Binding-site contacts:
Ligand atom C16 contacts residue LEU137 of chain 1.A at 3.4 Å (hydrophobic).
Ligand atom C14 contacts residue LYS36 of chain 1.A at 3.2 Å.
Ligand atom O1 contacts residue LEU13 of chain 1.A at 3.6 Å (h-bond).
Ligand atom N4 contacts residue ALA34 of chain 1.A at 3.9 Å.
Ligand atom C9 contacts residue ALA34 of chain 1.A at 4.1 Å (hydrophobic).
Ligand atom C4 contacts residue LEU13 of chain 1.A at 3.0 Å (hydrophobic).
Ligand atom C1 contacts residue GLY14 of chain 1.A at 3.8 Å.
Ligand atom C13 contacts residue LEU84 of chain 1.A at 4.0 Å (hydrophobic).
Ligand atom C2 contacts residue VAL21 of chain 1.A at 3.8 Å (hydrophobic).
Ligand atom C12 contacts residue VAL21 of chain 1.A at 4.0 Å (hydrophobic).
Ligand atom C12 contacts residue LEU84 of chain 1.A at 3.4 Å (hydrophobic).
Ligand atom N2 contacts residue LEU13 of chain 1.A at 3.9 Å.
Ligand atom C11 contacts residue LEU137 of chain 1.A at 3.7 Å (hydrophobic).
Ligand atom C6 contacts residue ALA87 of chain 1.A at 3.6 Å (hydrophobic).
Ligand atom C17 contacts residue LEU84 of chain 1.A at 3.8 Å (hydrophobic).
Ligand atom C15 contacts residue ALA147 of chain 1.A at 4.0 Å (hydrophobic).
Ligand atom O2 contacts residue LYS36 of chain 1.A at 3.2 Å (salt-bridge).
Ligand atom C9 contacts residue LEU68 of chain 1.A at 3.5 Å (hydrophobic).
Ligand atom C9 contacts residue LEU137 of chain 1.A at 3.3 Å (hydrophobic).
Ligand atom N3 contacts residue ALA87 of chain 1.A at 3.1 Å (h-bond).
Ligand atom N4 contacts residue LEU137 of chain 1.A at 3.5 Å.
Ligand atom C5 contacts residue LEU13 of chain 1.A at 4.2 Å (hydrophobic).
Ligand atom C6 contacts residue LEU13 of chain 1.A at 3.9 Å (hydrophobic).
Ligand atom C5 contacts residue LEU137 of chain 1.A at 4.2 Å (hydrophobic).
Ligand atom N3 contacts residue TYR86 of chain 1.A at 3.6 Å.
Ligand atom O1 contacts residue GLY14 of chain 1.A at 3.1 Å.
Ligand atom N4 contacts residue GLU85 of chain 1.A at 3.0 Å (salt-bridge).
Ligand atom C9 contacts residue GLU85 of chain 1.A at 3.4 Å.
Ligand atom C10 contacts residue LEU137 of chain 1.A at 3.2 Å (hydrophobic).
Ligand atom C7 contacts residue ALA87 of chain 1.A at 3.7 Å (hydrophobic).
Ligand atom N4 contacts residue TYR86 of chain 1.A at 3.9 Å.
Ligand atom C4 contacts residue GLY14 of chain 1.A at 3.7 Å.
Ligand atom N4 contacts residue ALA87 of chain 1.A at 3.7 Å.
Ligand atom C8 contacts residue LEU137 of chain 1.A at 3.4 Å (hydrophobic).
Ligand atom N4 contacts residue LEU68 of chain 1.A at 4.2 Å.
Ligand atom C13 contacts residue LYS36 of chain 1.A at 2.5 Å.
Ligand atom C17 contacts residue LYS36 of chain 1.A at 1.5 Å.
Ligand atom C3 contacts residue THR91 of chain 1.A at 3.5 Å.
Ligand atom C7 contacts residue LEU137 of chain 1.A at 3.6 Å (hydrophobic).
Ligand atom C12 contacts residue LYS36 of chain 1.A at 3.6 Å.

Sequence of chain 1.A:
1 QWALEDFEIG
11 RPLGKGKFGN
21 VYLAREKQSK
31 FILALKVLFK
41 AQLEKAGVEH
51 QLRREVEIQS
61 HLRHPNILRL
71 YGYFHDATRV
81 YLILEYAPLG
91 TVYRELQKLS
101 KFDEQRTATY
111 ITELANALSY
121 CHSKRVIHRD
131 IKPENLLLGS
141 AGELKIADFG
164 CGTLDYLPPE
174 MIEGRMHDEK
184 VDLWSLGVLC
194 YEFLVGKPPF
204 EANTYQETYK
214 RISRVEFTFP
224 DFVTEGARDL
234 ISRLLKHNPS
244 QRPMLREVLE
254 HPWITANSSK

The protein below binds the small molecule below.
Small molecule (SMILES): O=Cc1cc(-c2c[nH]c3ncnc(N4CCOCC4)c23)ccc1O